A protein and the small-molecule ligand that binds it are described below.
Small molecule (SMILES): O=C1CN(CCCn2ccnc2)CCN1Cc1ccc(F)cc1

Binding-site contacts:
Ligand atom C19 contacts residue PHE168 of chain 1.A at 3.9 Å (hydrophobic).
Ligand atom C07 contacts residue ARG386 of chain 1.A at 3.5 Å.
Ligand atom C03 contacts residue HEM1 of chain 1.C at 3.6 Å.
Ligand atom N11 contacts residue SER237 of chain 1.A at 3.4 Å (h-bond).
Ligand atom C12 contacts residue SER237 of chain 1.A at 4.0 Å.
Ligand atom C10 contacts residue ALA233 of chain 1.A at 3.4 Å (hydrophobic).
Ligand atom C16 contacts residue THR229 of chain 1.A at 4.1 Å.
Ligand atom N11 contacts residue ARG386 of chain 1.A at 4.1 Å.
Ligand atom O01 contacts residue HEM1 of chain 1.C at 3.8 Å.
Ligand atom C22 contacts residue THR229 of chain 1.A at 3.6 Å.
Ligand atom C16 contacts residue VAL82 of chain 1.A at 4.2 Å (hydrophobic).
Ligand atom C10 contacts residue HEM1 of chain 1.C at 3.0 Å.
Ligand atom C09 contacts residue SER237 of chain 1.A at 3.3 Å.
Ligand atom C18 contacts residue VAL78 of chain 1.A at 3.3 Å (hydrophobic).
Ligand atom C12 contacts residue HEM1 of chain 1.C at 2.8 Å.
Ligand atom C10 contacts residue ARG386 of chain 1.A at 3.9 Å.
Ligand atom C05 contacts residue HEM1 of chain 1.C at 3.9 Å.
Ligand atom C17 contacts residue THR229 of chain 1.A at 3.9 Å.
Ligand atom C22 contacts residue GLY232 of chain 1.A at 4.2 Å.
Ligand atom F21 contacts residue PHE168 of chain 1.A at 3.1 Å.
Ligand atom C19 contacts residue VAL78 of chain 1.A at 3.5 Å (hydrophobic).
Ligand atom N11 contacts residue HEM1 of chain 1.C at 2.1 Å.
Ligand atom O01 contacts residue THR229 of chain 1.A at 4.1 Å.
Ligand atom N08 contacts residue SER237 of chain 1.A at 4.0 Å.
Ligand atom F21 contacts residue ALA167 of chain 1.A at 3.7 Å.
Ligand atom N08 contacts residue ARG386 of chain 1.A at 3.3 Å (salt-bridge).
Ligand atom C23 contacts residue PHE168 of chain 1.A at 4.0 Å (hydrophobic).
Ligand atom C12 contacts residue PHE280 of chain 1.A at 3.8 Å (hydrophobic).
Ligand atom C22 contacts residue ALA233 of chain 1.A at 3.9 Å (hydrophobic).
Ligand atom C20 contacts residue PHE168 of chain 1.A at 3.4 Å (hydrophobic).
Ligand atom C12 contacts residue ARG386 of chain 1.A at 3.7 Å.
Ligand atom C23 contacts residue THR229 of chain 1.A at 3.5 Å.
Ligand atom C10 contacts residue SER237 of chain 1.A at 2.8 Å.
Ligand atom C06 contacts residue HEM1 of chain 1.C at 4.0 Å.
Ligand atom C09 contacts residue ARG386 of chain 1.A at 3.4 Å.
Ligand atom C22 contacts residue PHE168 of chain 1.A at 3.4 Å (hydrophobic).
Ligand atom O01 contacts residue ASN85 of chain 1.A at 3.1 Å (h-bond).
Ligand atom C09 contacts residue HEM1 of chain 1.C at 4.2 Å.
Ligand atom C09 contacts residue ALA233 of chain 1.A at 3.3 Å (hydrophobic).
Ligand atom N08 contacts residue HEM1 of chain 1.C at 4.2 Å.

Sequence of chain 1.A:
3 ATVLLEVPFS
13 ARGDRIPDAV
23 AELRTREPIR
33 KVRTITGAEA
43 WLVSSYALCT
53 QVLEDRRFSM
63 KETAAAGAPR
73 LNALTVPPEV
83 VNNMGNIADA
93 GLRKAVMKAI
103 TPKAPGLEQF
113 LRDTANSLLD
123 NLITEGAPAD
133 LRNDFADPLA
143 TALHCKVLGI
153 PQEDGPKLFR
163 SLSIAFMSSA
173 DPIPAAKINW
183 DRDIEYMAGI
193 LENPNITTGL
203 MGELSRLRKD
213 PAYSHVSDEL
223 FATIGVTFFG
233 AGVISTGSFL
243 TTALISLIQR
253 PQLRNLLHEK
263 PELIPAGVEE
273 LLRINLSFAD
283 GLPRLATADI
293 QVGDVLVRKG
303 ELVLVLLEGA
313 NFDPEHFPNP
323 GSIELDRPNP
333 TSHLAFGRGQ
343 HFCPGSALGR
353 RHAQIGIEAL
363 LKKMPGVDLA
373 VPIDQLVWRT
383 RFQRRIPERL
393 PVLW